Sequence of chain 3.E:
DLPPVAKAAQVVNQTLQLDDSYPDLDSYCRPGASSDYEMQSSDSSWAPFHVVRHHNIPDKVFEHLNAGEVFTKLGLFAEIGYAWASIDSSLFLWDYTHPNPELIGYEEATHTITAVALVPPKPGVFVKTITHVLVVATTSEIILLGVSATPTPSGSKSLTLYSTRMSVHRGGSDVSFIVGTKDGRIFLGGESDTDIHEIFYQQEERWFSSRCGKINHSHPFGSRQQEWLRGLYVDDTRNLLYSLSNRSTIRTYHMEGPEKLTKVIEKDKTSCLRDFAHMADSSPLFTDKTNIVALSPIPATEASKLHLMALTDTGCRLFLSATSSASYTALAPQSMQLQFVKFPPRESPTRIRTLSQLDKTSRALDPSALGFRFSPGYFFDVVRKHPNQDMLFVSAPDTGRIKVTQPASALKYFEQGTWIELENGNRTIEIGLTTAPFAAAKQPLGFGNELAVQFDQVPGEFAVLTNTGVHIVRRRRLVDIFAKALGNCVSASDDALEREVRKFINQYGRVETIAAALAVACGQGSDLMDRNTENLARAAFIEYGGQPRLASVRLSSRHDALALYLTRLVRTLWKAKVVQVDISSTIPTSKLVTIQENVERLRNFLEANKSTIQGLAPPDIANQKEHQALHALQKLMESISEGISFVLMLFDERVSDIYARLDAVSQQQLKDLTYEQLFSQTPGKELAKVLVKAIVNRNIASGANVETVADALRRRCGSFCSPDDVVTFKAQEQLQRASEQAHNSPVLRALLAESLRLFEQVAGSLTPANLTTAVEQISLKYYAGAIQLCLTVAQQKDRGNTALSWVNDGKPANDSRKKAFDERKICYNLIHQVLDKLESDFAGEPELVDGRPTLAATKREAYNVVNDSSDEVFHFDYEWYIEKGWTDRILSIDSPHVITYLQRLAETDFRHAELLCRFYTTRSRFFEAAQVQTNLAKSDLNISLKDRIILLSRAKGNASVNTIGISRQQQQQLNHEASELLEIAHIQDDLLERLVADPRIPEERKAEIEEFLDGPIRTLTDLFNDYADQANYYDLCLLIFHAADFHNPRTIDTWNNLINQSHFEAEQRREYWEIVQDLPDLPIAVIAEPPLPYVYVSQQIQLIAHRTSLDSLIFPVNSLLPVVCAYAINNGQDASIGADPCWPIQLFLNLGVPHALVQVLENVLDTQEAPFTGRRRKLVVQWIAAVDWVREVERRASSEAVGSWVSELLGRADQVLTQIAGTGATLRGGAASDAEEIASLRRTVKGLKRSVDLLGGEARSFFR

Binding-site contacts:
Ligand atom CG contacts residue THR1061 of chain 3.B at 1.1 Å.
Ligand atom OG contacts residue VAL116 of chain 3.E at 1.2 Å.
Ligand atom N contacts residue SER158 of chain 3.E at 0.7 Å (h-bond).
Ligand atom C contacts residue TRP84 of chain 3.E at 1.1 Å (hydrophobic).
Ligand atom OD1 contacts residue THR150 of chain 3.E at 0.7 Å (h-bond).
Ligand atom ND2 contacts residue SER156 of chain 3.E at 0.9 Å (h-bond).
Ligand atom CB contacts residue LYS157 of chain 3.E at 1.2 Å.
Ligand atom CE1 contacts residue TYR106 of chain 3.E at 1.5 Å (hydrophobic).
Ligand atom CG contacts residue PHE92 of chain 3.E at 1.1 Å (hydrophobic).
Ligand atom CG contacts residue LYS157 of chain 3.E at 0.9 Å.
Ligand atom C contacts residue LEU91 of chain 3.E at 1.1 Å (hydrophobic).
Ligand atom CD contacts residue VAL116 of chain 3.E at 1.2 Å (hydrophobic).
Ligand atom CA contacts residue LEU93 of chain 3.E at 1.4 Å (hydrophobic).
Ligand atom O contacts residue SER158 of chain 3.E at 1.2 Å.
Ligand atom CA contacts residue TRP84 of chain 3.E at 1.3 Å (hydrophobic).
Ligand atom CB contacts residue THR1061 of chain 3.B at 1.0 Å.
Ligand atom CB contacts residue THR150 of chain 3.E at 1.2 Å.
Ligand atom CG contacts residue THR150 of chain 3.E at 1.2 Å.
Ligand atom CD1 contacts residue PHE92 of chain 3.E at 0.9 Å (hydrophobic).
Ligand atom CA contacts residue VAL116 of chain 3.E at 1.4 Å (hydrophobic).
Ligand atom CA contacts residue TYR82 of chain 3.E at 1.5 Å (hydrophobic).
Ligand atom CB contacts residue LEU93 of chain 3.E at 1.3 Å (hydrophobic).
Ligand atom N contacts residue SER158 of chain 3.E at 1.1 Å (h-bond).
Ligand atom SD contacts residue LYS157 of chain 3.E at 1.4 Å.
Ligand atom CB contacts residue VAL116 of chain 3.E at 0.5 Å (hydrophobic).
Ligand atom O contacts residue ALA149 of chain 3.E at 0.7 Å.
Ligand atom CA contacts residue LEU91 of chain 3.E at 0.7 Å (hydrophobic).
Ligand atom N contacts residue VAL116 of chain 3.E at 1.5 Å.
Ligand atom C contacts residue SER158 of chain 3.E at 1.4 Å.
Ligand atom CZ contacts residue TYR106 of chain 3.E at 0.8 Å (hydrophobic).
Ligand atom N contacts residue LEU93 of chain 3.E at 0.8 Å.
Ligand atom C contacts residue LEU93 of chain 3.E at 1.3 Å (hydrophobic).
Ligand atom N contacts residue LEU91 of chain 3.E at 1.5 Å.
Ligand atom C contacts residue SER158 of chain 3.E at 1.1 Å.
Ligand atom O contacts residue SER158 of chain 3.E at 1.4 Å (h-bond).
Ligand atom CG2 contacts residue TYR82 of chain 3.E at 0.9 Å (hydrophobic).
Ligand atom N contacts residue TRP84 of chain 3.E at 1.4 Å.
Ligand atom CA contacts residue LEU93 of chain 3.E at 1.2 Å (hydrophobic).
Ligand atom C contacts residue THR1063 of chain 3.B at 1.4 Å.
Ligand atom CG contacts residue GLY75 of chain 3.E at 1.4 Å.

Sequence of chain 3.B:
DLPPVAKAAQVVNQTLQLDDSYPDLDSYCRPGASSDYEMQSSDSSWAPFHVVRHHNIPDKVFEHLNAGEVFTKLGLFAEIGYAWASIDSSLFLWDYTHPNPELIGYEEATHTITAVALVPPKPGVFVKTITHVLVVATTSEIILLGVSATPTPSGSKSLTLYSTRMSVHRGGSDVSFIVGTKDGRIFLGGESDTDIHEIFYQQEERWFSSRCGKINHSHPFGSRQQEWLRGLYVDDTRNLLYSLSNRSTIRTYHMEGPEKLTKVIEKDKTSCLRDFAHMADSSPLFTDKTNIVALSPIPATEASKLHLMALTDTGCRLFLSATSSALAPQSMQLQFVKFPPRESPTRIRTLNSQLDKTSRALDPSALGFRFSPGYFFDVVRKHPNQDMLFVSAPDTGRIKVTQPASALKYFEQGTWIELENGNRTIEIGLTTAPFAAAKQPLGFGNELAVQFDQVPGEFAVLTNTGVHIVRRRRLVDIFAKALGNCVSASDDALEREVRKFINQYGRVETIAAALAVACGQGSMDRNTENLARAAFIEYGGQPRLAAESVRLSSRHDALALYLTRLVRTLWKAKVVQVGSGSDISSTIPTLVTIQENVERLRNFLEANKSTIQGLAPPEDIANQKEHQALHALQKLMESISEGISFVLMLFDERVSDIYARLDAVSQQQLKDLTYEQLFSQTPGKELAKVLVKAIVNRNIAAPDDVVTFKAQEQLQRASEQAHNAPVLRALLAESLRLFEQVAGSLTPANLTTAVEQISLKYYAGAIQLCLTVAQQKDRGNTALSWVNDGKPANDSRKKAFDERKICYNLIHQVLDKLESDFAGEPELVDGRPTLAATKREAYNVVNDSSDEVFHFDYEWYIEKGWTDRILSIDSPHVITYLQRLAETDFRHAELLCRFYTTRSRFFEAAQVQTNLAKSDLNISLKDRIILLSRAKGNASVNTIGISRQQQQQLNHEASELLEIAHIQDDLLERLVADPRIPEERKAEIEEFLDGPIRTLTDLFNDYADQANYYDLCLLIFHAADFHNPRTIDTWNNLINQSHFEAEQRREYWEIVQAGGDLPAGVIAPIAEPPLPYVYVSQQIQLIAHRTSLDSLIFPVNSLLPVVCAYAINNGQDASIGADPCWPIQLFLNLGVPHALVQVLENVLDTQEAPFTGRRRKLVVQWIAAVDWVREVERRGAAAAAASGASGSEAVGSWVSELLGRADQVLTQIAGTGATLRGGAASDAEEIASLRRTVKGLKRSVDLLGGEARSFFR

A small-molecule ligand and the protein it binds are described below.
Small molecule (SMILES): CC[C@H](C)[C@H](NC(=O)[C@@H](NC(=O)[C@H](CC(C)C)NC(=O)[C@H](CCCCN)NC(=O)[C@H](CCCCN)NC(=O)[C@@H](N)CC1=NC=NC1)C(C)C)C(=O)N[C@@H](CC(N)=O)C(=O)N[C@@H](CCCCN)C(=O)N[C@@H](CC(=O)O)C(=O)N[C@@H](CCSC)C(=O)N[C@@H](CCCN=C(N)N)C(=O)N[C@H](C(=O)N[C@@H](CC(=O)O)C(=O)N[C@@H](CC(C)C)C(=O)N[C@@H](Cc1ccccc1)C(=O)N[C@@H](CO)C(=O)N1CCC[C@H]1C(=O)N1CCC[C@H]1C(=O)N[C@H](C=O)CC(N)=O)[C@@H](C)O